This small molecule binds to this protein.
Small molecule (SMILES): O=c1[nH]c2cc(C(F)(F)F)c(N3CCOCC3)cc2n(CP(=O)(O)O)c1=O

Sequence of chain 1.D:
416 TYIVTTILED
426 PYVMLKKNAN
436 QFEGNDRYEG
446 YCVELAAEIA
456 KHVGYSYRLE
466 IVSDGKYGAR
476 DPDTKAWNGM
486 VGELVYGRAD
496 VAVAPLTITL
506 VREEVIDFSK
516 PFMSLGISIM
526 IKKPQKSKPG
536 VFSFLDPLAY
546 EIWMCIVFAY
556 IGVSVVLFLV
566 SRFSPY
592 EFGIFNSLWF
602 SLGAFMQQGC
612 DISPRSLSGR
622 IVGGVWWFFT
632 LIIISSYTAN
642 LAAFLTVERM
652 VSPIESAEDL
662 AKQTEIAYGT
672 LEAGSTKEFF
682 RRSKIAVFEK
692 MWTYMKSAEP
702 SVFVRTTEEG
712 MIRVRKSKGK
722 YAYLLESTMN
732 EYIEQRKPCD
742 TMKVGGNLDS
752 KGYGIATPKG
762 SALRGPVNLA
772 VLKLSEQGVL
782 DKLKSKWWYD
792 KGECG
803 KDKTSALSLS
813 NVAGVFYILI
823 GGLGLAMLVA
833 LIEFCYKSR

Binding-site contacts:
Ligand atom NAP contacts residue TYR472 of chain 1.D at 3.4 Å.
Ligand atom OAD contacts residue SER676 of chain 1.D at 3.3 Å (h-bond).
Ligand atom CAU contacts residue TYR472 of chain 1.D at 3.5 Å (hydrophobic).
Ligand atom OAA contacts residue ARG507 of chain 1.D at 3.0 Å (salt-bridge).
Ligand atom NAP contacts residue THR502 of chain 1.D at 3.5 Å (h-bond).
Ligand atom FAF contacts residue TYR472 of chain 1.D at 3.5 Å.
Ligand atom CAT contacts residue PRO500 of chain 1.D at 3.5 Å (hydrophobic).
Ligand atom FAF contacts residue PRO500 of chain 1.D at 3.6 Å.
Ligand atom NAY contacts residue TYR472 of chain 1.D at 3.5 Å.
Ligand atom CAT contacts residue TYR472 of chain 1.D at 3.5 Å (hydrophobic).
Ligand atom NAP contacts residue PRO500 of chain 1.D at 2.7 Å (h-bond).
Ligand atom OAQ contacts residue THR708 of chain 1.D at 3.4 Å.
Ligand atom OAA contacts residue TYR472 of chain 1.D at 3.7 Å.
Ligand atom CAJ contacts residue TYR472 of chain 1.D at 3.3 Å (hydrophobic).
Ligand atom OAE contacts residue SER676 of chain 1.D at 3.4 Å (h-bond).
Ligand atom OAA contacts residue PRO500 of chain 1.D at 3.5 Å (h-bond).
Ligand atom CAK contacts residue MET730 of chain 1.D at 3.8 Å (hydrophobic).
Ligand atom CAV contacts residue PRO500 of chain 1.D at 3.6 Å (hydrophobic).
Ligand atom CAV contacts residue TYR472 of chain 1.D at 3.4 Å (hydrophobic).
Ligand atom CAN contacts residue GLU424 of chain 1.D at 3.6 Å.
Ligand atom CAS contacts residue TYR472 of chain 1.D at 3.4 Å (hydrophobic).
Ligand atom FAG contacts residue GLU727 of chain 1.D at 3.6 Å.
Ligand atom FAH contacts residue GLU424 of chain 1.D at 3.4 Å.
Ligand atom CAT contacts residue THR502 of chain 1.D at 3.2 Å.
Ligand atom OAC contacts residue SER676 of chain 1.D at 3.0 Å (h-bond).
Ligand atom OAA contacts residue LEU501 of chain 1.D at 3.6 Å.
Ligand atom FAG contacts residue TYR754 of chain 1.D at 3.1 Å.
Ligand atom OAA contacts residue THR502 of chain 1.D at 3.0 Å (h-bond).
Ligand atom OAD contacts residue GLY675 of chain 1.D at 3.7 Å.
Ligand atom FAF contacts residue TYR427 of chain 1.D at 3.1 Å.
Ligand atom CAJ contacts residue PRO500 of chain 1.D at 3.6 Å (hydrophobic).
Ligand atom FAH contacts residue MET730 of chain 1.D at 3.4 Å.
Ligand atom OAE contacts residue GLY675 of chain 1.D at 3.5 Å.
Ligand atom FAG contacts residue THR729 of chain 1.D at 3.6 Å.
Ligand atom CAW contacts residue TYR472 of chain 1.D at 3.4 Å (hydrophobic).
Ligand atom PBA contacts residue SER676 of chain 1.D at 3.6 Å.
Ligand atom CAJ contacts residue TYR754 of chain 1.D at 3.5 Å (hydrophobic).
Ligand atom OAB contacts residue ARG507 of chain 1.D at 3.2 Å (salt-bridge).
Ligand atom OAC contacts residue GLU727 of chain 1.D at 3.5 Å (salt-bridge).
Ligand atom FAF contacts residue GLU424 of chain 1.D at 3.5 Å.